The protein below binds the small molecule below.
Small molecule (SMILES): CC(=O)N[C@@H]1[C@@H](O)[C@H](O)[C@@H](CO)O[C@H]1O

Sequence of chain 1.A:
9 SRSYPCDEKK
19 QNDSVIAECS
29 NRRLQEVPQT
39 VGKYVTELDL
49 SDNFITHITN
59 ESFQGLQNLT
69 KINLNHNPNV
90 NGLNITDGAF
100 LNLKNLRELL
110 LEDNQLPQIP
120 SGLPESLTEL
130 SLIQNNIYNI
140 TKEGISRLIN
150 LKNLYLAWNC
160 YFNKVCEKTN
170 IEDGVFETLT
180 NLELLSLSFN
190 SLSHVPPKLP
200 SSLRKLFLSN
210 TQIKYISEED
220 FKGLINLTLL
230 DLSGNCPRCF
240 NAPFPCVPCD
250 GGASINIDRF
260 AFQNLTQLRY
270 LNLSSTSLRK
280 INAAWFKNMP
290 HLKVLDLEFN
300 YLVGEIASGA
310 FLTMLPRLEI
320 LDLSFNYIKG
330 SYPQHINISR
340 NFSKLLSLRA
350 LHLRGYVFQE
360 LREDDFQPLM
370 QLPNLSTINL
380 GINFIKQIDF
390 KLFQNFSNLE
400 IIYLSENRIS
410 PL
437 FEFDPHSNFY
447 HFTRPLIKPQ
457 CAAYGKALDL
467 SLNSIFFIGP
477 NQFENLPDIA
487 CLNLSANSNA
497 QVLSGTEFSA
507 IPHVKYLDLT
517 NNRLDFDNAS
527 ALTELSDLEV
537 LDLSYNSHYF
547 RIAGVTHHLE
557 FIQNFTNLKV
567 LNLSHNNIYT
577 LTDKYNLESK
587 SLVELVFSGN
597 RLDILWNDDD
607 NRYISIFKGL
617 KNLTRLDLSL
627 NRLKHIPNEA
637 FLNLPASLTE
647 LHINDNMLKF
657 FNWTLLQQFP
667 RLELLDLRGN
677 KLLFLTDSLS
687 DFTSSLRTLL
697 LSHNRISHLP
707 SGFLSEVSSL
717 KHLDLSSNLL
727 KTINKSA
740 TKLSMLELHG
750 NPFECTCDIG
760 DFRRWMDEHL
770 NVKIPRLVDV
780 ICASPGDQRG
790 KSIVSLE

Binding-site contacts:
Ligand atom C7 contacts residue ASN373 of chain 1.A at 3.5 Å.
Ligand atom C6 contacts residue ARG348 of chain 1.A at 3.5 Å.
Ligand atom C2 contacts residue ASN373 of chain 1.A at 2.5 Å.
Ligand atom C7 contacts residue LEU345 of chain 1.A at 4.1 Å (hydrophobic).
Ligand atom O7 contacts residue ASN373 of chain 1.A at 3.5 Å (h-bond).
Ligand atom O6 contacts residue ARG348 of chain 1.A at 3.8 Å.
Ligand atom O5 contacts residue ARG348 of chain 1.A at 3.6 Å.
Ligand atom N2 contacts residue ASN373 of chain 1.A at 3.1 Å (h-bond).
Ligand atom C8 contacts residue LEU345 of chain 1.A at 3.8 Å (hydrophobic).
Ligand atom O7 contacts residue SER346 of chain 1.A at 3.5 Å (h-bond).
Ligand atom C5 contacts residue ASN373 of chain 1.A at 3.5 Å.
Ligand atom C1 contacts residue ASN373 of chain 1.A at 1.4 Å.
Ligand atom C8 contacts residue PRO372 of chain 1.A at 4.1 Å (hydrophobic).
Ligand atom O5 contacts residue ASN373 of chain 1.A at 2.2 Å (h-bond).
Ligand atom O7 contacts residue LEU345 of chain 1.A at 3.9 Å.
Ligand atom C4 contacts residue ASN373 of chain 1.A at 4.2 Å.
Ligand atom C3 contacts residue ASN373 of chain 1.A at 3.9 Å.
Ligand atom C5 contacts residue ARG348 of chain 1.A at 4.2 Å.